Binding-site contacts:
Ligand atom C5 contacts residue THR131 of chain 1.C at 3.9 Å.
Ligand atom O7 contacts residue GLU210 of chain 1.C at 2.8 Å (salt-bridge).
Ligand atom N2 contacts residue GLU210 of chain 1.C at 2.9 Å (salt-bridge).
Ligand atom C4 contacts residue ASN129 of chain 1.C at 4.2 Å.
Ligand atom C8 contacts residue PHE213 of chain 1.C at 3.2 Å (hydrophobic).
Ligand atom O6 contacts residue GLN132 of chain 1.C at 2.6 Å (h-bond).
Ligand atom O7 contacts residue PHE213 of chain 1.C at 4.4 Å.
Ligand atom C3 contacts residue THR131 of chain 1.C at 4.5 Å.
Ligand atom C3 contacts residue GLU210 of chain 1.C at 3.2 Å.
Ligand atom C7 contacts residue ASN129 of chain 1.C at 4.1 Å.
Ligand atom C7 contacts residue PHE213 of chain 1.C at 3.8 Å (hydrophobic).
Ligand atom O5 contacts residue ASN129 of chain 1.C at 2.3 Å (h-bond).
Ligand atom C1 contacts residue GLU210 of chain 1.C at 4.2 Å.
Ligand atom C6 contacts residue GLN132 of chain 1.C at 3.2 Å.
Ligand atom O5 contacts residue GLN132 of chain 1.C at 3.5 Å (h-bond).
Ligand atom C2 contacts residue THR131 of chain 1.C at 4.2 Å.
Ligand atom O5 contacts residue THR131 of chain 1.C at 3.5 Å (h-bond).
Ligand atom C8 contacts residue GLY211 of chain 1.C at 4.1 Å.
Ligand atom C2 contacts residue ASN129 of chain 1.C at 2.5 Å.
Ligand atom C3 contacts residue ASN129 of chain 1.C at 3.9 Å.
Ligand atom N2 contacts residue ASN129 of chain 1.C at 3.1 Å (h-bond).
Ligand atom C7 contacts residue GLU210 of chain 1.C at 3.0 Å.
Ligand atom N2 contacts residue PHE213 of chain 1.C at 4.2 Å.
Ligand atom C8 contacts residue HIS209 of chain 1.C at 3.3 Å.
Ligand atom C5 contacts residue ASN129 of chain 1.C at 3.7 Å.
Ligand atom C1 contacts residue ASN129 of chain 1.C at 1.5 Å.
Ligand atom C1 contacts residue THR131 of chain 1.C at 3.0 Å.
Ligand atom C8 contacts residue GLU210 of chain 1.C at 3.2 Å.
Ligand atom C5 contacts residue GLN132 of chain 1.C at 3.9 Å.
Ligand atom O3 contacts residue GLU210 of chain 1.C at 2.9 Å (salt-bridge).
Ligand atom N2 contacts residue THR131 of chain 1.C at 4.4 Å.
Ligand atom C2 contacts residue GLU210 of chain 1.C at 3.5 Å.

A protein and the small-molecule ligand that binds it are described below.
Small molecule (SMILES): CC(=O)N[C@H]1[C@H](O[C@H]2[C@H](O)[C@@H](NC(C)=O)CO[C@@H]2CO)O[C@H](CO)[C@@H](O)[C@@H]1O

Sequence of chain 1.C:
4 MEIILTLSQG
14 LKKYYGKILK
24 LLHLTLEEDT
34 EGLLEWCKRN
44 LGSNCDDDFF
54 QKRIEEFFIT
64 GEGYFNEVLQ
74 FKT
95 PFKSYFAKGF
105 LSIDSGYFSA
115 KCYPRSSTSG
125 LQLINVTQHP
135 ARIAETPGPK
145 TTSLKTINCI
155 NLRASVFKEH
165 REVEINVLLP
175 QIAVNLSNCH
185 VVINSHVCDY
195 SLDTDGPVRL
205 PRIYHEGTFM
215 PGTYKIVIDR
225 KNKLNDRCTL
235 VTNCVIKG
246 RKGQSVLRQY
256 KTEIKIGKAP